Sequence of chain 1.B:
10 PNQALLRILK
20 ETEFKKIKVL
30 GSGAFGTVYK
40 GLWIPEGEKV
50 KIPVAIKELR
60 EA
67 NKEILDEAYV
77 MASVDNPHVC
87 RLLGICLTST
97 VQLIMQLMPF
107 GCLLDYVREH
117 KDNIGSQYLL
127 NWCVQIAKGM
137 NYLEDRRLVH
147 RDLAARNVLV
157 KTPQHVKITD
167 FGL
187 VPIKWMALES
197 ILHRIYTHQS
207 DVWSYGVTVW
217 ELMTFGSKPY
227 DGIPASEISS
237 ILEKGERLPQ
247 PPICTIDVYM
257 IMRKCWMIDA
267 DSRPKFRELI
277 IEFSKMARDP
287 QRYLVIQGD

The small molecule below binds the protein below.
Small molecule (SMILES): CCC(=O)Nc1cc(-c2c[nH]c3ncnc(Nc4ccc(OCc5ccccn5)c(Cl)c4)c23)ccc1OCCCO

Binding-site contacts:
Ligand atom CBH contacts residue CYS108 of chain 1.B at 3.5 Å (hydrophobic).
Ligand atom CBE contacts residue GLY30 of chain 1.B at 3.5 Å.
Ligand atom OBM contacts residue CYS108 of chain 1.B at 3.5 Å.
Ligand atom CAY contacts residue PHE167 of chain 1.B at 3.6 Å (hydrophobic).
Ligand atom CBI contacts residue CYS108 of chain 1.B at 2.8 Å (hydrophobic).
Ligand atom CAW contacts residue MET101 of chain 1.B at 3.7 Å (hydrophobic).
Ligand atom CBG contacts residue GLY32 of chain 1.B at 3.7 Å.
Ligand atom C6 contacts residue LEU155 of chain 1.B at 3.6 Å (hydrophobic).
Ligand atom OBM contacts residue ARG152 of chain 1.B at 3.6 Å (salt-bridge).
Ligand atom C2 contacts residue GLN102 of chain 1.B at 3.5 Å.
Ligand atom CAR contacts residue LYS56 of chain 1.B at 3.8 Å.
Ligand atom NAE contacts residue ASP166 of chain 1.B at 3.3 Å (salt-bridge).
Ligand atom CL1 contacts residue MET101 of chain 1.B at 3.7 Å.
Ligand atom C2 contacts residue LEU155 of chain 1.B at 3.8 Å (hydrophobic).
Ligand atom CAS contacts residue VAL37 of chain 1.B at 3.5 Å (hydrophobic).
Ligand atom CBJ contacts residue CYS108 of chain 1.B at 1.8 Å (hydrophobic).
Ligand atom N1 contacts residue LEU155 of chain 1.B at 3.4 Å.
Ligand atom CL1 contacts residue LEU99 of chain 1.B at 3.4 Å.
Ligand atom C2 contacts residue MET104 of chain 1.B at 3.5 Å (hydrophobic).
Ligand atom NAD contacts residue VAL37 of chain 1.B at 3.8 Å.
Ligand atom NAE contacts residue THR165 of chain 1.B at 3.5 Å (h-bond).
Ligand atom CBI contacts residue ASP111 of chain 1.B at 3.6 Å.
Ligand atom N3 contacts residue MET104 of chain 1.B at 2.9 Å (h-bond).
Ligand atom CAP contacts residue THR165 of chain 1.B at 3.5 Å.
Ligand atom NAC contacts residue LEU29 of chain 1.B at 3.8 Å.
Ligand atom CBD contacts residue VAL37 of chain 1.B at 3.6 Å (hydrophobic).
Ligand atom CBE contacts residue SER31 of chain 1.B at 3.6 Å.
Ligand atom CAP contacts residue ASP166 of chain 1.B at 3.4 Å.
Ligand atom N1 contacts residue ALA54 of chain 1.B at 3.5 Å.
Ligand atom NAC contacts residue MET104 of chain 1.B at 3.1 Å (h-bond).
Ligand atom CAK contacts residue LEU29 of chain 1.B at 3.7 Å (hydrophobic).
Ligand atom OBK contacts residue LYS56 of chain 1.B at 3.7 Å.
Ligand atom CBJ contacts residue ARG152 of chain 1.B at 3.8 Å.
Ligand atom C2 contacts residue ALA54 of chain 1.B at 3.4 Å (hydrophobic).
Ligand atom CAU contacts residue THR165 of chain 1.B at 3.7 Å.
Ligand atom C4 contacts residue MET104 of chain 1.B at 3.7 Å (hydrophobic).
Ligand atom CAX contacts residue CYS86 of chain 1.B at 3.6 Å (hydrophobic).
Ligand atom CAQ contacts residue LYS56 of chain 1.B at 3.7 Å.
Ligand atom OBL contacts residue GLY30 of chain 1.B at 3.6 Å.
Ligand atom CL1 contacts residue LYS56 of chain 1.B at 3.5 Å.